Sequence of chain 1.E:
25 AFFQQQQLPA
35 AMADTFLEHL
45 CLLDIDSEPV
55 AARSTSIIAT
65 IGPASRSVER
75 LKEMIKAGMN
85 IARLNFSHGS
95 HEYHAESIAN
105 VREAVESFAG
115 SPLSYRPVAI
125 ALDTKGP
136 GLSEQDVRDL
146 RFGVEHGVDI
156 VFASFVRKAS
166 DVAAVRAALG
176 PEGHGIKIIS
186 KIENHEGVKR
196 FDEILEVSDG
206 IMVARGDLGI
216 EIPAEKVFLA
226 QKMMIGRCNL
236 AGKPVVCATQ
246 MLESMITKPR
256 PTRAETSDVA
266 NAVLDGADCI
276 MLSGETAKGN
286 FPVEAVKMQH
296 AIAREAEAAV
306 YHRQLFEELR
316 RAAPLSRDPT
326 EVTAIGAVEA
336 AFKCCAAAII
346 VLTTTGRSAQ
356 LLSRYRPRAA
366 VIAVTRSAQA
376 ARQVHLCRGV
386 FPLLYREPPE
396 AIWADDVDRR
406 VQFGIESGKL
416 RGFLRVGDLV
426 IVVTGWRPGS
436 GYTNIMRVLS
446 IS

Binding-site contacts:
Ligand atom O2 contacts residue ARG210 of chain 1.E at 3.5 Å (salt-bridge).
Ligand atom O2 contacts residue ALA209 of chain 1.E at 3.3 Å.
Ligand atom O3 contacts residue MG1 of chain 1.EA at 1.9 Å.
Ligand atom O2 contacts residue GLY211 of chain 1.E at 2.9 Å (h-bond).
Ligand atom O3 contacts residue ALA209 of chain 1.E at 4.1 Å.
Ligand atom C2 contacts residue GLU188 of chain 1.E at 3.6 Å.
Ligand atom C2 contacts residue GLY211 of chain 1.E at 3.7 Å.
Ligand atom O1 contacts residue LYS186 of chain 1.E at 3.7 Å.
Ligand atom C2 contacts residue THR244 of chain 1.E at 3.6 Å.
Ligand atom C2 contacts residue ASP212 of chain 1.E at 3.8 Å.
Ligand atom C1 contacts residue ALA209 of chain 1.E at 3.7 Å (hydrophobic).
Ligand atom O2 contacts residue ASP212 of chain 1.E at 4.0 Å.
Ligand atom O4 contacts residue MG1 of chain 1.EA at 2.1 Å.
Ligand atom O1 contacts residue MET276 of chain 1.E at 4.2 Å.
Ligand atom C2 contacts residue ALA209 of chain 1.E at 3.5 Å (hydrophobic).
Ligand atom O2 contacts residue MG1 of chain 1.EA at 4.0 Å.
Ligand atom O4 contacts residue GLY211 of chain 1.E at 3.6 Å.
Ligand atom C1 contacts residue GLU188 of chain 1.E at 3.6 Å.
Ligand atom O1 contacts residue THR244 of chain 1.E at 3.5 Å (h-bond).
Ligand atom O4 contacts residue GLU188 of chain 1.E at 2.9 Å (salt-bridge).
Ligand atom C2 contacts residue ARG210 of chain 1.E at 4.3 Å.
Ligand atom O3 contacts residue GLU188 of chain 1.E at 3.1 Å (salt-bridge).
Ligand atom O1 contacts residue ALA209 of chain 1.E at 4.1 Å.
Ligand atom O2 contacts residue THR244 of chain 1.E at 2.6 Å (h-bond).
Ligand atom O1 contacts residue MG1 of chain 1.EA at 4.0 Å.
Ligand atom C1 contacts residue THR244 of chain 1.E at 4.1 Å.
Ligand atom O1 contacts residue MET207 of chain 1.E at 4.1 Å.
Ligand atom O3 contacts residue LYS186 of chain 1.E at 2.7 Å (salt-bridge).
Ligand atom C1 contacts residue MG1 of chain 1.EA at 2.7 Å.
Ligand atom O4 contacts residue ALA209 of chain 1.E at 3.7 Å.
Ligand atom O4 contacts residue ASP212 of chain 1.E at 2.8 Å (salt-bridge).
Ligand atom C2 contacts residue MG1 of chain 1.EA at 2.8 Å.
Ligand atom C1 contacts residue LYS186 of chain 1.E at 3.5 Å.
Ligand atom O3 contacts residue ASP212 of chain 1.E at 4.1 Å.
Ligand atom O1 contacts residue ARG87 of chain 1.E at 4.0 Å.

The small molecule below binds the protein below.
Small molecule (SMILES): O=C([O-])C(=O)[O-]